This protein binds this small molecule.
Small molecule (SMILES): Nc1nc2[nH]nc(CC(=O)O)c(=O)c2c(=O)[nH]1

Binding-site contacts:
Ligand atom N5 contacts residue ASN140 of chain 1.B at 2.8 Å (h-bond).
Ligand atom C6 contacts residue PHE209 of chain 1.B at 3.6 Å (hydrophobic).
Ligand atom N2 contacts residue ILE142 of chain 1.B at 3.7 Å.
Ligand atom N4 contacts residue ARG274 of chain 1.B at 3.2 Å (salt-bridge).
Ligand atom C2 contacts residue ASN140 of chain 1.B at 3.9 Å.
Ligand atom N1 contacts residue ASP204 of chain 1.B at 2.6 Å (salt-bridge).
Ligand atom C4 contacts residue MET165 of chain 1.B at 3.6 Å (hydrophobic).
Ligand atom C5 contacts residue PHE209 of chain 1.B at 3.9 Å (hydrophobic).
Ligand atom C3 contacts residue ARG274 of chain 1.B at 3.7 Å.
Ligand atom N3 contacts residue ASN140 of chain 1.B at 4.0 Å.
Ligand atom N2 contacts residue ASN140 of chain 1.B at 3.0 Å (h-bond).
Ligand atom N3 contacts residue ASP121 of chain 1.B at 3.0 Å (salt-bridge).
Ligand atom O1 contacts residue PHE209 of chain 1.B at 4.0 Å.
Ligand atom C3 contacts residue PHE209 of chain 1.B at 4.1 Å (hydrophobic).
Ligand atom C1 contacts residue ASP204 of chain 1.B at 3.2 Å.
Ligand atom O4 contacts residue ARG274 of chain 1.B at 3.5 Å (salt-bridge).
Ligand atom O2 contacts residue PHE209 of chain 1.B at 3.2 Å.
Ligand atom O1 contacts residue GLY236 of chain 1.B at 3.2 Å (h-bond).
Ligand atom O1 contacts residue LYS240 of chain 1.B at 3.9 Å.
Ligand atom N3 contacts residue ARG274 of chain 1.B at 3.2 Å (salt-bridge).
Ligand atom N3 contacts residue ILE142 of chain 1.B at 3.4 Å.
Ligand atom N4 contacts residue ASP121 of chain 1.B at 3.3 Å (salt-bridge).
Ligand atom C6 contacts residue LYS240 of chain 1.B at 3.8 Å.
Ligand atom C1 contacts residue ASN140 of chain 1.B at 3.7 Å.
Ligand atom C5 contacts residue ARG274 of chain 1.B at 3.8 Å.
Ligand atom C1 contacts residue ARG274 of chain 1.B at 4.0 Å.
Ligand atom N5 contacts residue ASP204 of chain 1.B at 2.9 Å (salt-bridge).
Ligand atom C6 contacts residue ARG274 of chain 1.B at 3.7 Å.
Ligand atom C1 contacts residue MET165 of chain 1.B at 4.0 Å (hydrophobic).
Ligand atom O2 contacts residue LYS240 of chain 1.B at 2.6 Å (salt-bridge).
Ligand atom C2 contacts residue ARG274 of chain 1.B at 3.5 Å.
Ligand atom N5 contacts residue LEU234 of chain 1.B at 3.7 Å.
Ligand atom N5 contacts residue ILE163 of chain 1.B at 3.7 Å.
Ligand atom N2 contacts residue ARG274 of chain 1.B at 3.7 Å.
Ligand atom O1 contacts residue ASP204 of chain 1.B at 4.0 Å.
Ligand atom O1 contacts residue MET165 of chain 1.B at 3.9 Å.
Ligand atom N1 contacts residue MET165 of chain 1.B at 3.5 Å (h-bond).
Ligand atom C2 contacts residue ILE142 of chain 1.B at 3.6 Å (hydrophobic).
Ligand atom O3 contacts residue LYS240 of chain 1.B at 3.5 Å (salt-bridge).
Ligand atom C4 contacts residue ASP204 of chain 1.B at 3.8 Å.

Sequence of chain 1.B:
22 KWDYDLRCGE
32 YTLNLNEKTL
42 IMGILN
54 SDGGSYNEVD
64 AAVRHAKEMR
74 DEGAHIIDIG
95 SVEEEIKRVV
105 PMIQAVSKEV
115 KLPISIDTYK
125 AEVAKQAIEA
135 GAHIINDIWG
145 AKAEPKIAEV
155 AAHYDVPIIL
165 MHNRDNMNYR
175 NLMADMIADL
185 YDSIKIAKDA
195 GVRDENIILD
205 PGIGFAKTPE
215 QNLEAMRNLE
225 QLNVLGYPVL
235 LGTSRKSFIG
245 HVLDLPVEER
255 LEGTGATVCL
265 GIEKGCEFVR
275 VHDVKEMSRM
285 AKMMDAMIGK